A protein and the small-molecule ligand that binds it are described below.
Small molecule (SMILES): NCC(=O)O

Binding-site contacts:
Ligand atom N contacts residue ARG180 of chain 1.C at 3.6 Å.
Ligand atom CA contacts residue GLU80 of chain 1.C at 3.2 Å.
Ligand atom CA contacts residue LEU186 of chain 1.C at 4.4 Å (hydrophobic).
Ligand atom C contacts residue ASN82 of chain 1.C at 3.8 Å.
Ligand atom OXT contacts residue PRO43 of chain 1.C at 3.1 Å.
Ligand atom N contacts residue ALA42 of chain 1.C at 3.9 Å.
Ligand atom C contacts residue PRO43 of chain 1.C at 3.8 Å (hydrophobic).
Ligand atom O contacts residue PRO43 of chain 1.C at 4.3 Å.
Ligand atom N contacts residue GLU80 of chain 1.C at 3.4 Å (salt-bridge).
Ligand atom N contacts residue ASN82 of chain 1.C at 3.0 Å (h-bond).
Ligand atom OXT contacts residue ASN82 of chain 1.C at 2.9 Å (h-bond).
Ligand atom N contacts residue LEU186 of chain 1.C at 3.7 Å.
Ligand atom N contacts residue PRO43 of chain 1.C at 4.3 Å.
Ligand atom CA contacts residue ASN82 of chain 1.C at 3.8 Å.

Sequence of chain 1.C:
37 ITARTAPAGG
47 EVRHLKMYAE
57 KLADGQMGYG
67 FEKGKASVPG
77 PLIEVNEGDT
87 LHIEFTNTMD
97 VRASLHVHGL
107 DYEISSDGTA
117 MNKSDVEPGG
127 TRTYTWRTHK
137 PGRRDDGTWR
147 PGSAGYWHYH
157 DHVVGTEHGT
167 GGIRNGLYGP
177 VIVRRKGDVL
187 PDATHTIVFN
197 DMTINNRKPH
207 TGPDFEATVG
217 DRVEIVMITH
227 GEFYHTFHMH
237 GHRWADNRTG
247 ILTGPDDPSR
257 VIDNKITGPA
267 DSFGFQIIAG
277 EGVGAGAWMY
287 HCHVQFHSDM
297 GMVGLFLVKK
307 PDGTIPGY